Binding-site contacts:
Ligand atom O6 contacts residue TYR155 of chain 1.B at 3.0 Å (h-bond).
Ligand atom C6 contacts residue PRO154 of chain 1.B at 3.7 Å (hydrophobic).
Ligand atom O1 contacts residue ASN12 of chain 1.B at 3.4 Å (h-bond).
Ligand atom O6 contacts residue GLU153 of chain 1.B at 2.7 Å (salt-bridge).
Ligand atom C2 contacts residue TRP230 of chain 1.B at 3.9 Å (hydrophobic).
Ligand atom O2 contacts residue TRP62 of chain 1.B at 3.4 Å (h-bond).
Ligand atom O3 contacts residue GLU111 of chain 1.B at 3.7 Å.
Ligand atom C2 contacts residue LYS15 of chain 1.B at 3.9 Å.
Ligand atom C6 contacts residue TRP340 of chain 1.B at 3.5 Å (hydrophobic).
Ligand atom O4 contacts residue ARG66 of chain 1.B at 2.7 Å (salt-bridge).
Ligand atom C3 contacts residue ASP65 of chain 1.B at 3.6 Å.
Ligand atom C2 contacts residue GLU111 of chain 1.B at 3.4 Å.
Ligand atom C6 contacts residue TYR155 of chain 1.B at 3.8 Å (hydrophobic).
Ligand atom C6 contacts residue GLU153 of chain 1.B at 3.3 Å.
Ligand atom O4 contacts residue TRP340 of chain 1.B at 3.5 Å.
Ligand atom O2 contacts residue ASP65 of chain 1.B at 2.9 Å (salt-bridge).
Ligand atom O3 contacts residue TRP62 of chain 1.B at 3.2 Å (h-bond).
Ligand atom C4 contacts residue TRP340 of chain 1.B at 3.5 Å (hydrophobic).
Ligand atom O2 contacts residue GLU111 of chain 1.B at 2.6 Å (salt-bridge).
Ligand atom C1 contacts residue ASP14 of chain 1.B at 3.5 Å.
Ligand atom C4 contacts residue TYR155 of chain 1.B at 3.9 Å (hydrophobic).
Ligand atom C1 contacts residue LYS15 of chain 1.B at 3.9 Å.
Ligand atom O6 contacts residue PHE156 of chain 1.B at 3.8 Å.
Ligand atom O3 contacts residue ALA63 of chain 1.B at 3.3 Å.
Ligand atom O1 contacts residue LYS15 of chain 1.B at 3.5 Å (salt-bridge).
Ligand atom C5 contacts residue GLU153 of chain 1.B at 3.9 Å.
Ligand atom C2 contacts residue ASP65 of chain 1.B at 3.5 Å.
Ligand atom O5 contacts residue TYR155 of chain 1.B at 3.2 Å.
Ligand atom C3 contacts residue TRP62 of chain 1.B at 3.6 Å (hydrophobic).
Ligand atom O6 contacts residue PRO154 of chain 1.B at 3.2 Å.
Ligand atom O2 contacts residue LYS15 of chain 1.B at 2.8 Å (salt-bridge).
Ligand atom O3 contacts residue ASP65 of chain 1.B at 2.7 Å (salt-bridge).
Ligand atom C4 contacts residue ARG66 of chain 1.B at 3.9 Å.
Ligand atom C1 contacts residue TYR155 of chain 1.B at 3.5 Å (hydrophobic).
Ligand atom O3 contacts residue TRP340 of chain 1.B at 3.9 Å.
Ligand atom C1 contacts residue TRP230 of chain 1.B at 3.8 Å (hydrophobic).
Ligand atom C6 contacts residue PHE156 of chain 1.B at 3.9 Å (hydrophobic).
Ligand atom O1 contacts residue ASP14 of chain 1.B at 2.9 Å (salt-bridge).
Ligand atom O3 contacts residue ARG66 of chain 1.B at 2.9 Å (salt-bridge).
Ligand atom O2 contacts residue ALA63 of chain 1.B at 3.3 Å.

Sequence of chain 1.B:
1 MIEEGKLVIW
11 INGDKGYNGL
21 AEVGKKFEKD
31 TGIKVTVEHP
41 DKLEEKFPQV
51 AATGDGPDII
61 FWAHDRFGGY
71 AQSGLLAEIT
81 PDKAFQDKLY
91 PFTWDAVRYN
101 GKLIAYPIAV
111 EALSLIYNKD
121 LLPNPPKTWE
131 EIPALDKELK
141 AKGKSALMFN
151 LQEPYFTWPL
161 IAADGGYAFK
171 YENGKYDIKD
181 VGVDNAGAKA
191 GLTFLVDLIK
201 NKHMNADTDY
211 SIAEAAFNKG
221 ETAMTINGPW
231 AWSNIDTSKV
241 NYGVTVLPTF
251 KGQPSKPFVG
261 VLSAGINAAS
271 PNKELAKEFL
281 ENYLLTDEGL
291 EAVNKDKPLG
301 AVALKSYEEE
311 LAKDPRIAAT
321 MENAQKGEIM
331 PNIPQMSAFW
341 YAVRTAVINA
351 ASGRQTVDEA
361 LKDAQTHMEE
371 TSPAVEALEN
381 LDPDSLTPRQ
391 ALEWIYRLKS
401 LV

A small-molecule ligand and the protein it binds are described below.
Small molecule (SMILES): OC[C@H]1O[C@H](O[C@H]2[C@H](O)[C@@H](O)[C@@H](O)O[C@@H]2CO)[C@H](O)[C@@H](O)[C@@H]1O